Sequence of chain 6.C:
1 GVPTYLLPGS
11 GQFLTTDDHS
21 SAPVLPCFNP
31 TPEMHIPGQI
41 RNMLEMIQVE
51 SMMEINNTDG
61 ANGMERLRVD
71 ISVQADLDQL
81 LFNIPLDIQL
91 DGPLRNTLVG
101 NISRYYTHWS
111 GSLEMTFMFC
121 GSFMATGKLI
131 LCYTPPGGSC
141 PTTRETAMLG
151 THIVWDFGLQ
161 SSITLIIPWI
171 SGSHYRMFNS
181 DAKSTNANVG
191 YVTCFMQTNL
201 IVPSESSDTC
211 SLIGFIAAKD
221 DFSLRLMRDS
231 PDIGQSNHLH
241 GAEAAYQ

Binding-site contacts:
Ligand atom O4 contacts residue ASN275 of chain 6.A at 3.0 Å (h-bond).
Ligand atom O10 contacts residue ASN275 of chain 6.A at 2.9 Å (h-bond).
Ligand atom N5 contacts residue ASN275 of chain 6.A at 3.5 Å (h-bond).
Ligand atom C3 contacts residue ARG95 of chain 6.C at 3.9 Å.
Ligand atom O4 contacts residue ASP91 of chain 6.C at 2.8 Å (salt-bridge).
Ligand atom C4 contacts residue PRO231 of chain 6.C at 3.4 Å (hydrophobic).
Ligand atom O4 contacts residue ARG95 of chain 6.C at 3.6 Å.
Ligand atom C11 contacts residue ILE233 of chain 6.C at 3.8 Å (hydrophobic).
Ligand atom C6 contacts residue ASP91 of chain 6.C at 3.9 Å.
Ligand atom O4 contacts residue PRO231 of chain 6.C at 3.8 Å.
Ligand atom O7 contacts residue PRO274 of chain 6.A at 3.4 Å.
Ligand atom C3 contacts residue ARG104 of chain 6.C at 3.9 Å.
Ligand atom C11 contacts residue ASP232 of chain 6.C at 3.8 Å.
Ligand atom C11 contacts residue GLY234 of chain 6.C at 3.9 Å.
Ligand atom O7 contacts residue SER180 of chain 6.C at 3.7 Å.
Ligand atom C4 contacts residue ASN275 of chain 6.A at 3.8 Å.
Ligand atom O3 contacts residue GLY282 of chain 6.A at 3.4 Å.
Ligand atom C6 contacts residue PRO231 of chain 6.C at 4.0 Å (hydrophobic).
Ligand atom C10 contacts residue PRO231 of chain 6.C at 3.9 Å (hydrophobic).
Ligand atom C3 contacts residue PRO274 of chain 6.A at 4.1 Å (hydrophobic).
Ligand atom C5 contacts residue PRO231 of chain 6.C at 3.6 Å (hydrophobic).
Ligand atom C4 contacts residue ARG104 of chain 6.C at 4.0 Å.
Ligand atom O6 contacts residue PRO274 of chain 6.A at 3.7 Å.
Ligand atom C4 contacts residue PRO274 of chain 6.A at 4.0 Å (hydrophobic).
Ligand atom C4 contacts residue ASP232 of chain 6.C at 3.5 Å.
Ligand atom C3 contacts residue PRO274 of chain 6.A at 3.8 Å (hydrophobic).
Ligand atom O4 contacts residue ASP232 of chain 6.C at 2.8 Å (salt-bridge).
Ligand atom C10 contacts residue ASN275 of chain 6.A at 3.2 Å.
Ligand atom O3 contacts residue PRO274 of chain 6.A at 3.9 Å.
Ligand atom C5 contacts residue ASN275 of chain 6.A at 3.5 Å.
Ligand atom O10 contacts residue ARG270 of chain 6.A at 4.0 Å.
Ligand atom C3 contacts residue ASP232 of chain 6.C at 4.1 Å.
Ligand atom C11 contacts residue PRO231 of chain 6.C at 4.0 Å (hydrophobic).
Ligand atom O1B contacts residue ARG104 of chain 6.C at 2.8 Å (salt-bridge).
Ligand atom C1 contacts residue ARG104 of chain 6.C at 3.7 Å.
Ligand atom C5 contacts residue PRO274 of chain 6.A at 3.9 Å (hydrophobic).
Ligand atom O3 contacts residue ASP91 of chain 6.C at 4.0 Å.
Ligand atom C4 contacts residue ASP91 of chain 6.C at 3.3 Å.
Ligand atom N5 contacts residue PRO231 of chain 6.C at 2.9 Å (h-bond).
Ligand atom O6 contacts residue ASP91 of chain 6.C at 3.3 Å.

This small molecule binds to this protein.
Small molecule (SMILES): CC(=O)N[C@@H]1[C@@H](O)[C@H](O[C@@H]2O[C@H](CO[C@]3(C(=O)O)C[C@H](O)[C@@H](NC(C)=O)[C@H]([C@H](O)[C@H](O)CO)O3)[C@H](O)[C@H](O)[C@H]2O)[C@@H](CO)O[C@H]1O

Sequence of chain 6.A:
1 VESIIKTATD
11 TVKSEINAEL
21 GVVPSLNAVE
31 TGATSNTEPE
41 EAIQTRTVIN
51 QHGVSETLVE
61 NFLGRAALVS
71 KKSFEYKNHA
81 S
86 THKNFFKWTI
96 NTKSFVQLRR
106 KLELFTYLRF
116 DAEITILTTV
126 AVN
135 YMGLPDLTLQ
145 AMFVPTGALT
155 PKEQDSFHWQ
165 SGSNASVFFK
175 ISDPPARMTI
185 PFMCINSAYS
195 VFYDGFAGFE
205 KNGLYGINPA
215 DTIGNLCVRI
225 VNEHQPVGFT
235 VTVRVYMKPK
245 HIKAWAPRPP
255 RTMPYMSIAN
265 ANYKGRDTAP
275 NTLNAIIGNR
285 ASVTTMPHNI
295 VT